Binding-site contacts:
Ligand atom C2 contacts residue ASP199 of chain 1.A at 3.4 Å.
Ligand atom C8 contacts residue HIS59 of chain 1.A at 4.4 Å.
Ligand atom C8 contacts residue LEU220 of chain 1.A at 3.5 Å (hydrophobic).
Ligand atom C7 contacts residue ASP199 of chain 1.A at 3.2 Å.
Ligand atom C8 contacts residue ASP199 of chain 1.A at 3.3 Å.
Ligand atom C7 contacts residue LEU220 of chain 1.A at 3.4 Å (hydrophobic).
Ligand atom N2 contacts residue ASN61 of chain 1.A at 2.8 Å (h-bond).
Ligand atom O7 contacts residue ASP199 of chain 1.A at 4.2 Å.
Ligand atom C1 contacts residue THR63 of chain 1.A at 3.9 Å.
Ligand atom O5 contacts residue THR63 of chain 1.A at 4.0 Å.
Ligand atom C5 contacts residue ASN61 of chain 1.A at 3.7 Å.
Ligand atom O7 contacts residue HIS59 of chain 1.A at 3.5 Å (h-bond).
Ligand atom C5 contacts residue THR63 of chain 1.A at 3.6 Å.
Ligand atom O3 contacts residue ASP199 of chain 1.A at 2.6 Å (salt-bridge).
Ligand atom C3 contacts residue ASN61 of chain 1.A at 3.8 Å.
Ligand atom O7 contacts residue ASN61 of chain 1.A at 2.9 Å (h-bond).
Ligand atom C6 contacts residue THR63 of chain 1.A at 4.5 Å.
Ligand atom O7 contacts residue LEU220 of chain 1.A at 3.4 Å.
Ligand atom C4 contacts residue ASN61 of chain 1.A at 4.3 Å.
Ligand atom N2 contacts residue LEU220 of chain 1.A at 4.2 Å.
Ligand atom C1 contacts residue ASN61 of chain 1.A at 1.4 Å.
Ligand atom N2 contacts residue ASP199 of chain 1.A at 2.5 Å (salt-bridge).
Ligand atom C3 contacts residue ASP199 of chain 1.A at 3.2 Å.
Ligand atom O5 contacts residue ASN61 of chain 1.A at 2.5 Å (h-bond).
Ligand atom C8 contacts residue PRO60 of chain 1.A at 3.8 Å (hydrophobic).
Ligand atom C7 contacts residue ASN61 of chain 1.A at 3.0 Å.
Ligand atom C8 contacts residue GLU200 of chain 1.A at 4.5 Å.
Ligand atom C7 contacts residue HIS59 of chain 1.A at 4.4 Å.
Ligand atom C2 contacts residue ASN61 of chain 1.A at 2.5 Å.
Ligand atom O6 contacts residue THR63 of chain 1.A at 4.2 Å.
Ligand atom C8 contacts residue ASN61 of chain 1.A at 4.2 Å.

Sequence of chain 1.A:
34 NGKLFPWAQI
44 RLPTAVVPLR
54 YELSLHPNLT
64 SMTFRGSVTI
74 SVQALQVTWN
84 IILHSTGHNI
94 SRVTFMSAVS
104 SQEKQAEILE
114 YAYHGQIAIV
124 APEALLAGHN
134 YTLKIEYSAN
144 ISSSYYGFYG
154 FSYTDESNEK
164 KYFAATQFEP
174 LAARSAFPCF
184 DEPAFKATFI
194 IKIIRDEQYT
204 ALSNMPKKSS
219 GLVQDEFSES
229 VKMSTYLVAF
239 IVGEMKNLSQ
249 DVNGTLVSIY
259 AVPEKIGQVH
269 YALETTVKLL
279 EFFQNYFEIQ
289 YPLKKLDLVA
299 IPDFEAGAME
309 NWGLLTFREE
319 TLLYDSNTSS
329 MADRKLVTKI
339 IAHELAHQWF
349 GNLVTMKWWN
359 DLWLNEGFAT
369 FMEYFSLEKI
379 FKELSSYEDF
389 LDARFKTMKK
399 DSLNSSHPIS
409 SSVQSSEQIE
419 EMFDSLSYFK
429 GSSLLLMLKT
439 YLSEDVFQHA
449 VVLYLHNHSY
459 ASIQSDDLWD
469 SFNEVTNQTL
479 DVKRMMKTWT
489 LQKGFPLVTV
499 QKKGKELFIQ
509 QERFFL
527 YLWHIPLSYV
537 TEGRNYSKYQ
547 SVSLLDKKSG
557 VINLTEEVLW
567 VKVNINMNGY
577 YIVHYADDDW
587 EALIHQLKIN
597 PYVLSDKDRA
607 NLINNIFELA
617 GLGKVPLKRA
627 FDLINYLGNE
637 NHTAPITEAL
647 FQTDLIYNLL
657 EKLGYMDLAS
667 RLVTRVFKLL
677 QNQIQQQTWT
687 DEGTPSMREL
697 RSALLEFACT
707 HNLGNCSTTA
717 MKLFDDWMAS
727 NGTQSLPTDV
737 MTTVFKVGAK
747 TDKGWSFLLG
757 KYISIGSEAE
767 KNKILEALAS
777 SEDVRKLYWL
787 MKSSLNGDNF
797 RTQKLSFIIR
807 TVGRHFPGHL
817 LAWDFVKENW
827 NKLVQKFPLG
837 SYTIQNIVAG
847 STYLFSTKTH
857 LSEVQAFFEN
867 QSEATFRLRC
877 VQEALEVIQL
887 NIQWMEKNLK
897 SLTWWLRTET

A protein and the small-molecule ligand that binds it are described below.
Small molecule (SMILES): CC(=O)N[C@H]1[C@H](O[C@H]2[C@H](O)[C@@H](NC(C)=O)CO[C@@H]2CO)O[C@H](CO)[C@@H](O)[C@@H]1O